Sequence of chain 1.B:
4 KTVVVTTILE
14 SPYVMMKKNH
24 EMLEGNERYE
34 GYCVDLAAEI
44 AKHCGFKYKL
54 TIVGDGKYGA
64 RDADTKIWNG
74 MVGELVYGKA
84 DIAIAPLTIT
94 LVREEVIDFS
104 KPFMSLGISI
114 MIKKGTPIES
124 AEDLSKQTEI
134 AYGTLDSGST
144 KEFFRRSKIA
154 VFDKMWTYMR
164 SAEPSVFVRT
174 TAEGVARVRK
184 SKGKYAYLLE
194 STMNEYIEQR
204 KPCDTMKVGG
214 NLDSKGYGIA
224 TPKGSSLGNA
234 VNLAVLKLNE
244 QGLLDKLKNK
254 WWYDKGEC

This small molecule binds to this protein.
Small molecule (SMILES): Cc1onc(O)c1C[C@H](N)C(=O)O

Binding-site contacts:
Ligand atom CA contacts residue THR91 of chain 1.B at 3.5 Å.
Ligand atom CA contacts residue GLU193 of chain 1.B at 3.5 Å.
Ligand atom OE2 contacts residue MET196 of chain 1.B at 3.5 Å.
Ligand atom CE2 contacts residue TYR61 of chain 1.B at 3.1 Å (hydrophobic).
Ligand atom CG contacts residue LEU138 of chain 1.B at 4.0 Å (hydrophobic).
Ligand atom N contacts residue PRO89 of chain 1.B at 3.0 Å (h-bond).
Ligand atom CG contacts residue GLU193 of chain 1.B at 3.3 Å.
Ligand atom OT2 contacts residue THR91 of chain 1.B at 3.0 Å (h-bond).
Ligand atom OT1 contacts residue GLY141 of chain 1.B at 3.2 Å.
Ligand atom OT2 contacts residue SER142 of chain 1.B at 4.0 Å.
Ligand atom CA contacts residue SER142 of chain 1.B at 3.5 Å.
Ligand atom N contacts residue GLU193 of chain 1.B at 2.6 Å (salt-bridge).
Ligand atom OE1 contacts residue THR143 of chain 1.B at 2.8 Å (h-bond).
Ligand atom CE2 contacts residue MET196 of chain 1.B at 3.9 Å (hydrophobic).
Ligand atom C contacts residue TYR61 of chain 1.B at 3.7 Å (hydrophobic).
Ligand atom CD1 contacts residue GLU193 of chain 1.B at 3.7 Å.
Ligand atom CB contacts residue LEU138 of chain 1.B at 3.8 Å (hydrophobic).
Ligand atom OE2 contacts residue GLU193 of chain 1.B at 3.5 Å (salt-bridge).
Ligand atom C contacts residue ARG96 of chain 1.B at 3.5 Å.
Ligand atom NE1 contacts residue GLU193 of chain 1.B at 3.1 Å (salt-bridge).
Ligand atom C contacts residue SER142 of chain 1.B at 3.4 Å.
Ligand atom OT2 contacts residue ARG96 of chain 1.B at 2.7 Å (salt-bridge).
Ligand atom CE2 contacts residue GLU193 of chain 1.B at 3.6 Å.
Ligand atom OT2 contacts residue LEU90 of chain 1.B at 3.7 Å.
Ligand atom OT2 contacts residue TYR61 of chain 1.B at 3.7 Å.
Ligand atom OT1 contacts residue SER142 of chain 1.B at 2.9 Å (h-bond).
Ligand atom OT1 contacts residue ARG96 of chain 1.B at 2.9 Å (salt-bridge).
Ligand atom C contacts residue THR91 of chain 1.B at 3.8 Å.
Ligand atom CD1 contacts residue THR143 of chain 1.B at 3.8 Å.
Ligand atom CB contacts residue TYR61 of chain 1.B at 3.7 Å (hydrophobic).
Ligand atom OT1 contacts residue TYR61 of chain 1.B at 3.5 Å.
Ligand atom N contacts residue TYR220 of chain 1.B at 3.6 Å.
Ligand atom CE2 contacts residue GLU13 of chain 1.B at 4.0 Å.
Ligand atom N contacts residue THR91 of chain 1.B at 2.8 Å (h-bond).
Ligand atom CE2 contacts residue TYR220 of chain 1.B at 4.0 Å (hydrophobic).
Ligand atom CB contacts residue GLU193 of chain 1.B at 4.0 Å.
Ligand atom CE2 contacts residue PRO89 of chain 1.B at 4.0 Å (hydrophobic).
Ligand atom CD2 contacts residue GLU193 of chain 1.B at 3.2 Å.
Ligand atom OT2 contacts residue PRO89 of chain 1.B at 3.9 Å.
Ligand atom NE1 contacts residue LEU192 of chain 1.B at 3.7 Å.